A protein and the small-molecule ligand that binds it are described below.
Small molecule (SMILES): CC(=O)N[C@@H]1[C@@H](O)[C@H](O)[C@@H](CO)O[C@H]1O

Binding-site contacts:
Ligand atom C2 contacts residue ASN109 of chain 1.F at 2.5 Å.
Ligand atom N2 contacts residue SER216 of chain 1.F at 3.7 Å.
Ligand atom C7 contacts residue TYR217 of chain 1.F at 4.4 Å (hydrophobic).
Ligand atom C8 contacts residue TYR217 of chain 1.F at 3.7 Å (hydrophobic).
Ligand atom O7 contacts residue ASN109 of chain 1.F at 4.4 Å.
Ligand atom N2 contacts residue ASN109 of chain 1.F at 3.4 Å (h-bond).
Ligand atom C5 contacts residue ASN109 of chain 1.F at 3.6 Å.
Ligand atom O5 contacts residue ASN109 of chain 1.F at 2.3 Å (h-bond).
Ligand atom C5 contacts residue SER216 of chain 1.F at 3.4 Å.
Ligand atom C4 contacts residue SER216 of chain 1.F at 4.4 Å.
Ligand atom C8 contacts residue SER216 of chain 1.F at 3.2 Å.
Ligand atom C3 contacts residue ASN109 of chain 1.F at 3.5 Å.
Ligand atom C6 contacts residue SER216 of chain 1.F at 4.2 Å.
Ligand atom C2 contacts residue SER216 of chain 1.F at 4.2 Å.
Ligand atom C7 contacts residue SER216 of chain 1.F at 4.0 Å.
Ligand atom O5 contacts residue SER216 of chain 1.F at 3.6 Å (h-bond).
Ligand atom C4 contacts residue ASN109 of chain 1.F at 4.2 Å.
Ligand atom O3 contacts residue ASN109 of chain 1.F at 3.5 Å (h-bond).
Ligand atom C7 contacts residue ASN109 of chain 1.F at 4.0 Å.
Ligand atom C1 contacts residue ASN109 of chain 1.F at 1.4 Å.
Ligand atom C1 contacts residue SER216 of chain 1.F at 3.4 Å.
Ligand atom O4 contacts residue SER216 of chain 1.F at 3.3 Å.

Sequence of chain 1.F:
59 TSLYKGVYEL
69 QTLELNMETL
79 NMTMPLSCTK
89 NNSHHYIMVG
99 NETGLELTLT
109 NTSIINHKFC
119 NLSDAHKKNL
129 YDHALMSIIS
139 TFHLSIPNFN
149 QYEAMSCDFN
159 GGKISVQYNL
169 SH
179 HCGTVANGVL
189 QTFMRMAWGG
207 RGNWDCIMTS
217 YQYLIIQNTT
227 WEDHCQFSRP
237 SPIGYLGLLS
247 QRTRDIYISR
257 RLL